Binding-site contacts:
Ligand atom C5 contacts residue VAL446 of chain 1.F at 3.6 Å (hydrophobic).
Ligand atom C5 contacts residue NAG1 of chain 1.BA at 3.8 Å.
Ligand atom C3 contacts residue CYS379 of chain 1.F at 4.3 Å (hydrophobic).
Ligand atom C4 contacts residue VAL446 of chain 1.F at 4.2 Å (hydrophobic).
Ligand atom O6 contacts residue LYS254 of chain 1.F at 4.2 Å.
Ligand atom O7 contacts residue CYS379 of chain 1.F at 4.5 Å.
Ligand atom N2 contacts residue ASN264 of chain 1.F at 3.1 Å (h-bond).
Ligand atom C3 contacts residue VAL446 of chain 1.F at 4.0 Å (hydrophobic).
Ligand atom C1 contacts residue SER447 of chain 1.F at 3.9 Å.
Ligand atom C2 contacts residue SER447 of chain 1.F at 4.4 Å.
Ligand atom C8 contacts residue PRO214 of chain 1.F at 4.1 Å (hydrophobic).
Ligand atom O5 contacts residue NAG1 of chain 1.BA at 3.2 Å.
Ligand atom C8 contacts residue VAL256 of chain 1.F at 4.1 Å (hydrophobic).
Ligand atom C8 contacts residue ASN264 of chain 1.F at 3.8 Å.
Ligand atom C2 contacts residue ASN264 of chain 1.F at 2.5 Å.
Ligand atom O7 contacts residue LEU263 of chain 1.F at 3.8 Å.
Ligand atom C1 contacts residue ASN264 of chain 1.F at 1.5 Å.
Ligand atom C1 contacts residue VAL446 of chain 1.F at 4.2 Å (hydrophobic).
Ligand atom O5 contacts residue GLU213 of chain 1.F at 4.0 Å.
Ligand atom C7 contacts residue ASN264 of chain 1.F at 3.6 Å.
Ligand atom C6 contacts residue GLU213 of chain 1.F at 3.9 Å.
Ligand atom C5 contacts residue ASN264 of chain 1.F at 3.8 Å.
Ligand atom C1 contacts residue GLU213 of chain 1.F at 4.3 Å.
Ligand atom C6 contacts residue NAG1 of chain 1.BA at 3.8 Å.
Ligand atom C4 contacts residue ASN264 of chain 1.F at 4.3 Å.
Ligand atom O4 contacts residue VAL446 of chain 1.F at 4.1 Å.
Ligand atom O6 contacts residue GLU213 of chain 1.F at 4.4 Å.
Ligand atom N2 contacts residue SER447 of chain 1.F at 3.8 Å.
Ligand atom O5 contacts residue LYS254 of chain 1.F at 4.4 Å.
Ligand atom C5 contacts residue GLU213 of chain 1.F at 3.5 Å.
Ligand atom N2 contacts residue CYS379 of chain 1.F at 4.5 Å.
Ligand atom O7 contacts residue ASN264 of chain 1.F at 4.5 Å.
Ligand atom O3 contacts residue CYS379 of chain 1.F at 3.3 Å (h-bond).
Ligand atom C1 contacts residue NAG1 of chain 1.BA at 3.9 Å.
Ligand atom O5 contacts residue VAL446 of chain 1.F at 4.3 Å.
Ligand atom O6 contacts residue GLY380 of chain 1.F at 3.7 Å.
Ligand atom O5 contacts residue ASN264 of chain 1.F at 2.4 Å (h-bond).
Ligand atom C3 contacts residue ASN264 of chain 1.F at 3.9 Å.

Sequence of chain 1.F:
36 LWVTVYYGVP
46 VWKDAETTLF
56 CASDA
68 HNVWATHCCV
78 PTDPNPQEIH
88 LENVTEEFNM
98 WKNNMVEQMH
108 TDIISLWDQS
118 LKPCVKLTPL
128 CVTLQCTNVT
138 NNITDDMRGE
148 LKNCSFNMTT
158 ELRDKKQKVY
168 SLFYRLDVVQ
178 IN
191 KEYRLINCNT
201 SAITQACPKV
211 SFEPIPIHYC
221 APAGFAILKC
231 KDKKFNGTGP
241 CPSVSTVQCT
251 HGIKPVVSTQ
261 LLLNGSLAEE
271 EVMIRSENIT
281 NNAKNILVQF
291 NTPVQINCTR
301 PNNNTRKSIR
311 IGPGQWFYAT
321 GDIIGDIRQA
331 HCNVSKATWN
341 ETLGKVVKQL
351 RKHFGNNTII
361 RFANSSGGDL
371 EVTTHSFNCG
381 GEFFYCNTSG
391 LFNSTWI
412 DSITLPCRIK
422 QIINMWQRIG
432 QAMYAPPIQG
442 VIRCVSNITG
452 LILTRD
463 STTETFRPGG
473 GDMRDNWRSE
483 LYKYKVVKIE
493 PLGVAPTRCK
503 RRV

A protein and the small-molecule ligand that binds it are described below.
Small molecule (SMILES): CC(=O)N[C@H]1[C@H](O[C@H]2[C@H](O)[C@@H](NC(C)=O)CO[C@@H]2CO)O[C@H](CO)[C@@H](O[C@@H]2O[C@H](CO)[C@@H](O)[C@H](O[C@H]3O[C@H](CO)[C@@H](O)[C@H](O)[C@@H]3O)[C@@H]2O)[C@@H]1O